Binding-site contacts:
Ligand atom O7 contacts residue ASN57 of chain 1.A at 4.2 Å.
Ligand atom C5 contacts residue ASN57 of chain 1.A at 4.2 Å.
Ligand atom N2 contacts residue ASN57 of chain 1.A at 2.6 Å (h-bond).
Ligand atom C6 contacts residue ASN57 of chain 1.A at 3.8 Å.
Ligand atom C2 contacts residue ASN57 of chain 1.A at 2.6 Å.
Ligand atom C4 contacts residue ASN57 of chain 1.A at 4.3 Å.
Ligand atom C3 contacts residue ASN57 of chain 1.A at 3.9 Å.
Ligand atom C1 contacts residue ASN57 of chain 1.A at 1.4 Å.
Ligand atom C6 contacts residue PRO56 of chain 1.A at 3.8 Å (hydrophobic).
Ligand atom O5 contacts residue ASN57 of chain 1.A at 4.2 Å.
Ligand atom C7 contacts residue ASN57 of chain 1.A at 3.2 Å.
Ligand atom C8 contacts residue ASN57 of chain 1.A at 3.5 Å.
Ligand atom O5 contacts residue ASN57 of chain 1.A at 2.3 Å (h-bond).
Ligand atom C5 contacts residue ASN57 of chain 1.A at 3.6 Å.

Sequence of chain 1.A:
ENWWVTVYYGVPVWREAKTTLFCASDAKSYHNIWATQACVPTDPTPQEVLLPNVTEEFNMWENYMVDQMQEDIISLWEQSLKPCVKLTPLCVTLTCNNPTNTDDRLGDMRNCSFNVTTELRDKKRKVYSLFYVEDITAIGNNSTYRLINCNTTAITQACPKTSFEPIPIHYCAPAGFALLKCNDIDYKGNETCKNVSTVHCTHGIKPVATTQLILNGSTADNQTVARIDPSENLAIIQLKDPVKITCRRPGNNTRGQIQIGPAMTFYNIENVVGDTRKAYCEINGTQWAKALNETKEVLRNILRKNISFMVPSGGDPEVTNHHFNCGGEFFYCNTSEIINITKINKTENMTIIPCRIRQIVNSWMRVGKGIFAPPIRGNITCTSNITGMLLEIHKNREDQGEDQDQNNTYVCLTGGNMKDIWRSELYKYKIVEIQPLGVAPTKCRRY

The small molecule below binds the protein below.
Small molecule (SMILES): CC(=O)N[C@H]1CO[C@H](CO[C@@H]2O[C@@H](C)[C@@H](O)[C@@H](O)[C@@H]2O)[C@@H](O)[C@@H]1O